A protein and the small-molecule ligand that binds it are described below.
Small molecule (SMILES): CS(=O)(=O)N1C[C@H](O)[C@H]2C[C@@H]1CC[C@H]2O

Sequence of chain 1.A:
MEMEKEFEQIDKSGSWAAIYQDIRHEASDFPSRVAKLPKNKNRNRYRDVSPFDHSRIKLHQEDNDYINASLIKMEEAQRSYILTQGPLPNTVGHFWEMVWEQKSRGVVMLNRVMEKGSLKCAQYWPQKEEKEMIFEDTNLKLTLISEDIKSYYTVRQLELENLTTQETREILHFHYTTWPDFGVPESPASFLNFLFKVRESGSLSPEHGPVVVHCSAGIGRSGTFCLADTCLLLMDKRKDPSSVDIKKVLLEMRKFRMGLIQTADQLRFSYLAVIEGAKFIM

Binding-site contacts:
Ligand atom C01 contacts residue GLY14 of chain 1.A at 3.9 Å.
Ligand atom O04 contacts residue GLY14 of chain 1.A at 3.0 Å.
Ligand atom C09 contacts residue ASP265 of chain 1.A at 4.2 Å.
Ligand atom O03 contacts residue SER15 of chain 1.A at 4.0 Å.
Ligand atom C12 contacts residue ASP265 of chain 1.A at 3.3 Å.
Ligand atom O15 contacts residue ASP265 of chain 1.A at 2.8 Å (salt-bridge).
Ligand atom O04 contacts residue ILE10 of chain 1.A at 4.5 Å.
Ligand atom S02 contacts residue GLY14 of chain 1.A at 3.5 Å (h-bond).
Ligand atom C06 contacts residue TRP16 of chain 1.A at 3.9 Å (hydrophobic).
Ligand atom C12 contacts residue ALA264 of chain 1.A at 3.8 Å (hydrophobic).
Ligand atom O03 contacts residue ALA17 of chain 1.A at 3.1 Å (h-bond).
Ligand atom O03 contacts residue GLY14 of chain 1.A at 3.3 Å (h-bond).
Ligand atom C13 contacts residue ASP265 of chain 1.A at 2.0 Å.
Ligand atom O04 contacts residue TRP16 of chain 1.A at 3.2 Å (h-bond).
Ligand atom O03 contacts residue TRP16 of chain 1.A at 3.1 Å (h-bond).
Ligand atom S02 contacts residue TRP16 of chain 1.A at 3.7 Å.
Ligand atom C12 contacts residue TRP16 of chain 1.A at 4.4 Å (hydrophobic).
Ligand atom S02 contacts residue ALA17 of chain 1.A at 4.3 Å.
Ligand atom C14 contacts residue ASP265 of chain 1.A at 2.7 Å.
Ligand atom O04 contacts residue SER15 of chain 1.A at 3.4 Å (h-bond).
Ligand atom S02 contacts residue SER15 of chain 1.A at 4.3 Å.
Ligand atom N05 contacts residue TRP16 of chain 1.A at 3.6 Å.